Sequence of chain 1.D:
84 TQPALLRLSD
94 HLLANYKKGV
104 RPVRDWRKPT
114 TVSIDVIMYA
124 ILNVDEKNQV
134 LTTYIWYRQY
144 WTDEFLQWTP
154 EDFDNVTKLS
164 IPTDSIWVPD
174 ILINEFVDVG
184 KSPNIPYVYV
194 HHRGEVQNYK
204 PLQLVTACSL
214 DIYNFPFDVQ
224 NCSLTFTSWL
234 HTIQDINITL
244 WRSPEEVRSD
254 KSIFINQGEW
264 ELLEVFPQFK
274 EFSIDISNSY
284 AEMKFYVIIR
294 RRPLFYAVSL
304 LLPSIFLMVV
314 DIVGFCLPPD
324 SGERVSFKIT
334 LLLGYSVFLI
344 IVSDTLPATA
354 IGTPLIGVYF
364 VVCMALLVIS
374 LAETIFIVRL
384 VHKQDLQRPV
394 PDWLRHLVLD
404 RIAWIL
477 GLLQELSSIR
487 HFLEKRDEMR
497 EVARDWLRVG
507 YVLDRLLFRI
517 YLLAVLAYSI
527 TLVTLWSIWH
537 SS

This small molecule binds to this protein.
Small molecule (SMILES): NCCc1c[nH]c2ccc(O)cc12

Sequence of chain 1.A:
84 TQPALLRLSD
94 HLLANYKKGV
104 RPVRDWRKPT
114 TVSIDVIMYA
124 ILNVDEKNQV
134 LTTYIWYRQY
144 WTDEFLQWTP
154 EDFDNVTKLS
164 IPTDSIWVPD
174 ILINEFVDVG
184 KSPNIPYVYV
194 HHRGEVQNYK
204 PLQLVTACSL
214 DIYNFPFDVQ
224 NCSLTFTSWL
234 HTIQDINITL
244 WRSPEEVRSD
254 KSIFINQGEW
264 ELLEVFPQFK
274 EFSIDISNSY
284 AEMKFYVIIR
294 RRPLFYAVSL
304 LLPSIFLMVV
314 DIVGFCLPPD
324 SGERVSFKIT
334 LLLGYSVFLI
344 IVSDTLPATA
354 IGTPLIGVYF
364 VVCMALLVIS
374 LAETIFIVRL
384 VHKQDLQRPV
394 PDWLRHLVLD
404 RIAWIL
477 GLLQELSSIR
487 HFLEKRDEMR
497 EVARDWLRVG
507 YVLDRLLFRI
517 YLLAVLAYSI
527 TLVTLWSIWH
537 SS

Binding-site contacts:
Ligand atom CD1 contacts residue TYR202 of chain 1.D at 4.4 Å (hydrophobic).
Ligand atom CZ3 contacts residue LYS203 of chain 1.D at 3.9 Å.
Ligand atom OH contacts residue LYS203 of chain 1.D at 2.5 Å (salt-bridge).
Ligand atom CG contacts residue TYR202 of chain 1.D at 4.4 Å (hydrophobic).
Ligand atom CG contacts residue TRP139 of chain 1.D at 3.6 Å (hydrophobic).
Ligand atom NE1 contacts residue ILE277 of chain 1.A at 4.2 Å.
Ligand atom CE3 contacts residue TRP232 of chain 1.A at 3.4 Å (hydrophobic).
Ligand atom CZ2 contacts residue TYR202 of chain 1.D at 3.4 Å (hydrophobic).
Ligand atom OH contacts residue TRP139 of chain 1.D at 3.6 Å.
Ligand atom OH contacts residue TRP232 of chain 1.A at 2.9 Å (h-bond).
Ligand atom CH2 contacts residue TRP139 of chain 1.D at 3.5 Å (hydrophobic).
Ligand atom CZ2 contacts residue ARG141 of chain 1.D at 3.6 Å.
Ligand atom NE1 contacts residue TRP139 of chain 1.D at 4.3 Å.
Ligand atom CZ3 contacts residue TYR202 of chain 1.D at 3.5 Å (hydrophobic).
Ligand atom CH2 contacts residue TYR202 of chain 1.D at 3.5 Å (hydrophobic).
Ligand atom CE2 contacts residue TYR202 of chain 1.D at 3.5 Å (hydrophobic).
Ligand atom CB contacts residue TRP139 of chain 1.D at 3.5 Å (hydrophobic).
Ligand atom CE2 contacts residue TRP139 of chain 1.D at 4.1 Å (hydrophobic).
Ligand atom CD2 contacts residue TRP139 of chain 1.D at 3.5 Å (hydrophobic).
Ligand atom CZ2 contacts residue TRP139 of chain 1.D at 4.2 Å (hydrophobic).
Ligand atom CE3 contacts residue TYR202 of chain 1.D at 3.6 Å (hydrophobic).
Ligand atom NE1 contacts residue TYR202 of chain 1.D at 3.8 Å.
Ligand atom CD1 contacts residue TRP139 of chain 1.D at 4.2 Å (hydrophobic).
Ligand atom CD1 contacts residue ILE277 of chain 1.A at 3.8 Å (hydrophobic).
Ligand atom CD2 contacts residue TYR202 of chain 1.D at 3.6 Å (hydrophobic).
Ligand atom CA contacts residue TYR283 of chain 1.A at 3.6 Å (hydrophobic).
Ligand atom CZ3 contacts residue TRP139 of chain 1.D at 3.7 Å (hydrophobic).
Ligand atom CH2 contacts residue ARG141 of chain 1.D at 3.8 Å.
Ligand atom CA contacts residue TRP232 of chain 1.A at 3.1 Å (hydrophobic).
Ligand atom OH contacts residue PRO204 of chain 1.D at 4.0 Å.
Ligand atom OH contacts residue TYR140 of chain 1.D at 2.7 Å (h-bond).
Ligand atom NZ contacts residue TYR283 of chain 1.A at 3.7 Å.
Ligand atom CZ3 contacts residue TRP232 of chain 1.A at 3.6 Å (hydrophobic).
Ligand atom CE3 contacts residue TRP139 of chain 1.D at 3.8 Å (hydrophobic).
Ligand atom NZ contacts residue SER231 of chain 1.A at 3.4 Å (h-bond).
Ligand atom NZ contacts residue TRP232 of chain 1.A at 2.9 Å (h-bond).
Ligand atom CH2 contacts residue TYR140 of chain 1.D at 3.2 Å (hydrophobic).
Ligand atom CZ3 contacts residue TYR140 of chain 1.D at 3.4 Å (hydrophobic).
Ligand atom CZ2 contacts residue ILE120 of chain 1.D at 4.0 Å (hydrophobic).
Ligand atom OH contacts residue TYR202 of chain 1.D at 4.0 Å.